Binding-site contacts:
Ligand atom O3 contacts residue TRP70 of chain 1.A at 2.9 Å (h-bond).
Ligand atom C11 contacts residue ALA98 of chain 1.A at 4.3 Å (hydrophobic).
Ligand atom C9 contacts residue TYR93 of chain 1.A at 3.1 Å (hydrophobic).
Ligand atom O5 contacts residue ILE67 of chain 1.A at 3.4 Å.
Ligand atom C18 contacts residue TYR93 of chain 1.A at 3.9 Å (hydrophobic).
Ligand atom C21 contacts residue MET65 of chain 1.A at 3.8 Å (hydrophobic).
Ligand atom O1 contacts residue TYR93 of chain 1.A at 3.2 Å (h-bond).
Ligand atom C9 contacts residue PHE47 of chain 1.A at 4.0 Å (hydrophobic).
Ligand atom C14 contacts residue PHE47 of chain 1.A at 4.2 Å (hydrophobic).
Ligand atom C8 contacts residue PHE47 of chain 1.A at 4.1 Å (hydrophobic).
Ligand atom C11 contacts residue TYR93 of chain 1.A at 3.2 Å (hydrophobic).
Ligand atom OH contacts residue PHE47 of chain 1.A at 4.0 Å.
Ligand atom C21 contacts residue VAL66 of chain 1.A at 4.2 Å (hydrophobic).
Ligand atom C3 contacts residue TYR93 of chain 1.A at 4.0 Å (hydrophobic).
Ligand atom C18 contacts residue ALA98 of chain 1.A at 3.9 Å (hydrophobic).
Ligand atom C12 contacts residue ALA98 of chain 1.A at 4.5 Å (hydrophobic).
Ligand atom O5 contacts residue VAL66 of chain 1.A at 4.3 Å.
Ligand atom C16 contacts residue ILE67 of chain 1.A at 3.6 Å (hydrophobic).
Ligand atom OH contacts residue ASP48 of chain 1.A at 3.2 Å (salt-bridge).
Ligand atom C17 contacts residue ILE67 of chain 1.A at 3.2 Å (hydrophobic).
Ligand atom O3 contacts residue PHE110 of chain 1.A at 4.2 Å.
Ligand atom C8 contacts residue ASP48 of chain 1.A at 4.5 Å.
Ligand atom C10 contacts residue TYR93 of chain 1.A at 2.8 Å (hydrophobic).
Ligand atom C6 contacts residue TRP70 of chain 1.A at 3.9 Å (hydrophobic).
Ligand atom O4 contacts residue VAL66 of chain 1.A at 4.0 Å.
Ligand atom C8 contacts residue TYR93 of chain 1.A at 3.6 Å (hydrophobic).
Ligand atom C19 contacts residue ILE102 of chain 1.A at 4.0 Å (hydrophobic).
Ligand atom C6 contacts residue PHE110 of chain 1.A at 4.5 Å (hydrophobic).
Ligand atom C19 contacts residue PHE47 of chain 1.A at 4.1 Å (hydrophobic).
Ligand atom O4 contacts residue MET65 of chain 1.A at 2.9 Å (h-bond).
Ligand atom C4 contacts residue TYR93 of chain 1.A at 4.0 Å (hydrophobic).
Ligand atom C5 contacts residue TYR93 of chain 1.A at 4.5 Å (hydrophobic).
Ligand atom C5 contacts residue PHE110 of chain 1.A at 3.6 Å (hydrophobic).
Ligand atom C14 contacts residue TYR93 of chain 1.A at 4.5 Å (hydrophobic).
Ligand atom C7 contacts residue PHE47 of chain 1.A at 4.0 Å (hydrophobic).
Ligand atom C7 contacts residue TYR93 of chain 1.A at 3.3 Å (hydrophobic).

A small-molecule ligand and the protein it binds are described below.
Small molecule (SMILES): CCOC(=O)CN1C(=O)CC(C[C@@H](O)[C@@H]2C[C@@H](C)C[C@H](C)C2=O)CC1=O

Sequence of chain 1.A:
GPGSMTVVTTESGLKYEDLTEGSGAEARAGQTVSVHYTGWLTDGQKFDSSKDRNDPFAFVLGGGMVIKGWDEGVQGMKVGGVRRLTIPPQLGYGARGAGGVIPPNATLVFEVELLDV